Sequence of chain 1.A:
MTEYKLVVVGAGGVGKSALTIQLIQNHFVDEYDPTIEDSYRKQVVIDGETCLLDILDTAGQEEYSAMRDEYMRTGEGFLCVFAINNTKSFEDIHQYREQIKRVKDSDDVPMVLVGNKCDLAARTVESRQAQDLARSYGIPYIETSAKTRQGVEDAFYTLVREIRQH

This protein binds this small molecule.
Small molecule (SMILES): Nc1nc2c(ncn2[C@@H]2O[C@H](CO[P](=O)(O)O[P](=O)(O)NP(=O)(O)O)[C@@H](O)[C@H]2O)c(=O)[nH]1

Binding-site contacts:
Ligand atom N7 contacts residue ASN116 of chain 1.A at 3.1 Å (h-bond).
Ligand atom O1B contacts residue LYS16 of chain 1.A at 2.8 Å (salt-bridge).
Ligand atom O1B contacts residue VAL14 of chain 1.A at 3.3 Å (h-bond).
Ligand atom O3G contacts residue GLY12 of chain 1.A at 3.4 Å.
Ligand atom O1B contacts residue GLY13 of chain 1.A at 3.5 Å (h-bond).
Ligand atom N3B contacts residue TYR32 of chain 1.A at 3.5 Å.
Ligand atom PB contacts residue MG1 of chain 1.C at 3.2 Å.
Ligand atom C3' contacts residue GLU31 of chain 1.A at 3.4 Å.
Ligand atom O6 contacts residue ASP119 of chain 1.A at 3.4 Å (salt-bridge).
Ligand atom O2G contacts residue THR35 of chain 1.A at 2.9 Å (h-bond).
Ligand atom O2A contacts residue TYR32 of chain 1.A at 3.4 Å.
Ligand atom N2 contacts residue LEU120 of chain 1.A at 3.5 Å.
Ligand atom O2' contacts residue PHE28 of chain 1.A at 3.2 Å.
Ligand atom O1A contacts residue SER17 of chain 1.A at 3.3 Å (h-bond).
Ligand atom N2 contacts residue ASP119 of chain 1.A at 3.0 Å (salt-bridge).
Ligand atom PG contacts residue MG1 of chain 1.C at 3.2 Å.
Ligand atom O3A contacts residue GLY15 of chain 1.A at 3.2 Å (h-bond).
Ligand atom O2' contacts residue ASP30 of chain 1.A at 3.1 Å (salt-bridge).
Ligand atom O3G contacts residue GLY60 of chain 1.A at 2.8 Å (h-bond).
Ligand atom C8 contacts residue GLY15 of chain 1.A at 3.5 Å.
Ligand atom N3B contacts residue MG1 of chain 1.C at 3.3 Å.
Ligand atom O2B contacts residue SER17 of chain 1.A at 2.9 Å (h-bond).
Ligand atom N1 contacts residue ASP119 of chain 1.A at 2.8 Å (salt-bridge).
Ligand atom O1A contacts residue ALA18 of chain 1.A at 2.9 Å (h-bond).
Ligand atom O6 contacts residue LYS117 of chain 1.A at 3.3 Å.
Ligand atom N3B contacts residue GLY13 of chain 1.A at 3.1 Å (h-bond).
Ligand atom O6 contacts residue ALA146 of chain 1.A at 2.8 Å (h-bond).
Ligand atom O1B contacts residue GLY15 of chain 1.A at 3.1 Å (h-bond).
Ligand atom C2' contacts residue VAL29 of chain 1.A at 3.4 Å (hydrophobic).
Ligand atom O6 contacts residue ASN116 of chain 1.A at 3.4 Å (h-bond).
Ligand atom O1G contacts residue PRO34 of chain 1.A at 3.4 Å.
Ligand atom O2' contacts residue VAL29 of chain 1.A at 2.6 Å (h-bond).
Ligand atom O1G contacts residue TYR32 of chain 1.A at 2.7 Å (h-bond).
Ligand atom O2B contacts residue MG1 of chain 1.C at 2.1 Å.
Ligand atom O3G contacts residue LYS16 of chain 1.A at 2.6 Å (salt-bridge).
Ligand atom O2G contacts residue MG1 of chain 1.C at 2.0 Å.
Ligand atom O6 contacts residue SER145 of chain 1.A at 3.4 Å.
Ligand atom O4' contacts residue LYS117 of chain 1.A at 3.2 Å (salt-bridge).
Ligand atom O3' contacts residue ASP30 of chain 1.A at 2.8 Å (salt-bridge).
Ligand atom O1A contacts residue GLY15 of chain 1.A at 3.3 Å.